A protein and the small-molecule ligand that binds it are described below.
Small molecule (SMILES): CC1(C)C=C(CSS(C)(=O)=O)C(C)(C)N1[O]

Binding-site contacts:
Ligand atom C3 contacts residue ARG52 of chain 2.A at 4.4 Å.
Ligand atom C4 contacts residue LEU49 of chain 2.A at 3.5 Å (hydrophobic).
Ligand atom C4 contacts residue ARG52 of chain 2.A at 4.0 Å.
Ligand atom C3 contacts residue CYS48 of chain 2.A at 3.9 Å (hydrophobic).
Ligand atom C4 contacts residue CYS48 of chain 2.A at 3.1 Å (hydrophobic).
Ligand atom S1 contacts residue CYS48 of chain 2.A at 2.0 Å (h-bond).
Ligand atom S1 contacts residue LEU49 of chain 2.A at 3.1 Å (h-bond).

Sequence of chain 2.A:
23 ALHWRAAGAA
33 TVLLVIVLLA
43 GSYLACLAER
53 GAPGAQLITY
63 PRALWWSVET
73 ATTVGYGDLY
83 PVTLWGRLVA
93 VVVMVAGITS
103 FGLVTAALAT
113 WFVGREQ